Sequence of chain 2.A:
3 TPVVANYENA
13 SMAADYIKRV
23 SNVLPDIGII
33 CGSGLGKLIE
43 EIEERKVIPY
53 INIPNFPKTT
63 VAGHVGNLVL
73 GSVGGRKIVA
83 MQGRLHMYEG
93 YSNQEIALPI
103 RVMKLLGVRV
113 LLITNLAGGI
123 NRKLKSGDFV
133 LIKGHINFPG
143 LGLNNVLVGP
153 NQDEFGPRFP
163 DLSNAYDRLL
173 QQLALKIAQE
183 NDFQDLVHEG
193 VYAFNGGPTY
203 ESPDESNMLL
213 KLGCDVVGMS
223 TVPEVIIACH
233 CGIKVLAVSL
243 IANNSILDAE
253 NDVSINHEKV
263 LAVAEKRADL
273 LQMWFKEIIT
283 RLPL

This small molecule binds to this protein.
Small molecule (SMILES): Nc1ncnc2[nH]cnc12

Binding-site contacts:
Ligand atom N3 contacts residue ALA119 of chain 2.A at 3.7 Å.
Ligand atom C6 contacts residue ASN245 of chain 2.A at 3.6 Å.
Ligand atom N7 contacts residue GLU203 of chain 2.A at 2.7 Å (salt-bridge).
Ligand atom C8 contacts residue VAL219 of chain 2.A at 3.7 Å (hydrophobic).
Ligand atom N7 contacts residue VAL219 of chain 2.A at 3.8 Å.
Ligand atom N3 contacts residue LEU118 of chain 2.A at 3.6 Å.
Ligand atom N6 contacts residue ASN245 of chain 2.A at 2.9 Å (h-bond).
Ligand atom N9 contacts residue DMS1 of chain 2.E at 3.9 Å.
Ligand atom N1 contacts residue ALA119 of chain 2.A at 3.8 Å.
Ligand atom C6 contacts residue TYR202 of chain 2.A at 3.8 Å (hydrophobic).
Ligand atom C8 contacts residue GLU203 of chain 2.A at 3.6 Å.
Ligand atom C2 contacts residue ALA244 of chain 2.A at 3.8 Å (hydrophobic).
Ligand atom C8 contacts residue MET221 of chain 2.A at 3.7 Å (hydrophobic).
Ligand atom C8 contacts residue GLY220 of chain 2.A at 3.7 Å.
Ligand atom N1 contacts residue VAL262 of chain 2.A at 4.0 Å.
Ligand atom C5 contacts residue ALA119 of chain 2.A at 4.0 Å (hydrophobic).
Ligand atom C4 contacts residue ALA119 of chain 2.A at 3.9 Å (hydrophobic).
Ligand atom C5 contacts residue TYR202 of chain 2.A at 3.6 Å (hydrophobic).
Ligand atom N9 contacts residue VAL219 of chain 2.A at 4.0 Å.
Ligand atom N9 contacts residue GLY220 of chain 2.A at 3.8 Å.
Ligand atom N6 contacts residue TYR202 of chain 2.A at 4.0 Å.
Ligand atom N6 contacts residue GLY120 of chain 2.A at 3.5 Å.
Ligand atom N3 contacts residue DMS1 of chain 2.E at 3.6 Å.
Ligand atom C2 contacts residue VAL262 of chain 2.A at 3.8 Å (hydrophobic).
Ligand atom N6 contacts residue GLU203 of chain 2.A at 3.0 Å (salt-bridge).
Ligand atom N1 contacts residue ALA244 of chain 2.A at 3.7 Å.
Ligand atom N9 contacts residue MET221 of chain 2.A at 3.9 Å.
Ligand atom C4 contacts residue GLY120 of chain 2.A at 3.8 Å.
Ligand atom C5 contacts residue GLU203 of chain 2.A at 3.8 Å.
Ligand atom C4 contacts residue TYR202 of chain 2.A at 3.9 Å (hydrophobic).
Ligand atom N1 contacts residue GLY120 of chain 2.A at 3.8 Å.
Ligand atom C6 contacts residue GLY120 of chain 2.A at 3.5 Å.
Ligand atom N1 contacts residue ASN245 of chain 2.A at 3.5 Å (h-bond).
Ligand atom C2 contacts residue ALA119 of chain 2.A at 3.7 Å (hydrophobic).
Ligand atom N7 contacts residue GLY120 of chain 2.A at 4.0 Å.
Ligand atom N6 contacts residue SER247 of chain 2.A at 3.9 Å.
Ligand atom N7 contacts residue TYR202 of chain 2.A at 3.8 Å.
Ligand atom C5 contacts residue GLY120 of chain 2.A at 3.5 Å.
Ligand atom C6 contacts residue GLU203 of chain 2.A at 3.9 Å.
Ligand atom C6 contacts residue ALA119 of chain 2.A at 3.9 Å (hydrophobic).